Sequence of chain 1.A:
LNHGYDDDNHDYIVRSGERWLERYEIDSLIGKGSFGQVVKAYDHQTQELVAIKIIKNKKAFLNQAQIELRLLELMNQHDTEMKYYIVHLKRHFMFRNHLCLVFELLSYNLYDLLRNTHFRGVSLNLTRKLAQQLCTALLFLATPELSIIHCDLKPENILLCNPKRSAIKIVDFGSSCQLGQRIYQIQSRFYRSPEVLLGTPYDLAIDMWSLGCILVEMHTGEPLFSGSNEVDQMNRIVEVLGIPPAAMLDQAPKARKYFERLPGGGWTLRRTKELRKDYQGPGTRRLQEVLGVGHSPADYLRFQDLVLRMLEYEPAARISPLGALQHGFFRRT

This protein binds this small molecule.
Small molecule (SMILES): COc1cc(N2CCN(C)CC2)ccc1Nc1nccc(-c2cn(C)c3cnccc23)n1

Binding-site contacts:
Ligand atom O31 contacts residue ILE41 of chain 1.A at 3.6 Å.
Ligand atom N20 contacts residue LEU170 of chain 1.A at 3.3 Å.
Ligand atom N28 contacts residue ASP183 of chain 1.A at 3.6 Å (salt-bridge).
Ligand atom C6 contacts residue ASP123 of chain 1.A at 3.3 Å.
Ligand atom C9 contacts residue SER118 of chain 1.A at 3.7 Å.
Ligand atom N2 contacts residue ASP123 of chain 1.A at 2.6 Å (salt-bridge).
Ligand atom C10 contacts residue LEU117 of chain 1.A at 3.7 Å (hydrophobic).
Ligand atom C17 contacts residue LEU117 of chain 1.A at 3.7 Å (hydrophobic).
Ligand atom C1 contacts residue ASP123 of chain 1.A at 3.1 Å.
Ligand atom N14 contacts residue LEU117 of chain 1.A at 3.3 Å (h-bond).
Ligand atom C11 contacts residue ILE41 of chain 1.A at 3.7 Å (hydrophobic).
Ligand atom C8 contacts residue ILE41 of chain 1.A at 3.7 Å (hydrophobic).
Ligand atom C3 contacts residue ASP123 of chain 1.A at 3.5 Å.
Ligand atom C30 contacts residue ASN168 of chain 1.A at 3.6 Å.
Ligand atom C17 contacts residue LEU170 of chain 1.A at 3.7 Å (hydrophobic).
Ligand atom N5 contacts residue ASP123 of chain 1.A at 3.7 Å.
Ligand atom C24 contacts residue VAL182 of chain 1.A at 3.6 Å (hydrophobic).
Ligand atom C18 contacts residue LEU170 of chain 1.A at 3.6 Å (hydrophobic).
Ligand atom C12 contacts residue ILE41 of chain 1.A at 3.5 Å (hydrophobic).
Ligand atom N14 contacts residue ILE41 of chain 1.A at 3.7 Å.
Ligand atom C7 contacts residue ASP123 of chain 1.A at 3.6 Å.
Ligand atom C17 contacts residue ALA62 of chain 1.A at 3.5 Å (hydrophobic).
Ligand atom C17 contacts residue GLU115 of chain 1.A at 3.2 Å.
Ligand atom C24 contacts residue VAL49 of chain 1.A at 3.7 Å (hydrophobic).
Ligand atom N16 contacts residue LEU117 of chain 1.A at 2.8 Å (h-bond).
Ligand atom C15 contacts residue LEU170 of chain 1.A at 3.4 Å (hydrophobic).
Ligand atom C4 contacts residue ASN120 of chain 1.A at 3.5 Å.
Ligand atom O31 contacts residue LEU116 of chain 1.A at 3.5 Å.
Ligand atom C10 contacts residue SER118 of chain 1.A at 3.7 Å.
Ligand atom C1 contacts residue ARG126 of chain 1.A at 3.7 Å.
Ligand atom N16 contacts residue LEU116 of chain 1.A at 3.7 Å.
Ligand atom N28 contacts residue LYS64 of chain 1.A at 3.0 Å (salt-bridge).
Ligand atom C18 contacts residue ALA62 of chain 1.A at 3.7 Å (hydrophobic).
Ligand atom C19 contacts residue LEU170 of chain 1.A at 3.4 Å (hydrophobic).
Ligand atom C4 contacts residue ASP123 of chain 1.A at 3.3 Å.
Ligand atom N16 contacts residue LEU170 of chain 1.A at 3.6 Å.
Ligand atom N16 contacts residue GLU115 of chain 1.A at 3.7 Å.
Ligand atom O31 contacts residue LEU117 of chain 1.A at 3.0 Å (h-bond).
Ligand atom C27 contacts residue PHE114 of chain 1.A at 3.7 Å (hydrophobic).
Ligand atom C13 contacts residue ILE41 of chain 1.A at 3.5 Å (hydrophobic).